Binding-site contacts:
Ligand atom N2 contacts residue ASN282 of chain 1.B at 3.0 Å (h-bond).
Ligand atom O5 contacts residue ASN282 of chain 1.B at 2.4 Å (h-bond).
Ligand atom C5 contacts residue ASN282 of chain 1.B at 3.7 Å.
Ligand atom C8 contacts residue GLU281 of chain 1.B at 3.7 Å.
Ligand atom C2 contacts residue GLU281 of chain 1.B at 4.3 Å.
Ligand atom C2 contacts residue ASN282 of chain 1.B at 2.5 Å.
Ligand atom C3 contacts residue ASN282 of chain 1.B at 3.8 Å.
Ligand atom C8 contacts residue ASN282 of chain 1.B at 3.7 Å.
Ligand atom O7 contacts residue ASN282 of chain 1.B at 3.1 Å (h-bond).
Ligand atom N2 contacts residue GLU281 of chain 1.B at 3.3 Å.
Ligand atom C4 contacts residue ASN282 of chain 1.B at 4.2 Å.
Ligand atom C1 contacts residue ASN282 of chain 1.B at 1.4 Å.
Ligand atom C7 contacts residue GLU281 of chain 1.B at 4.0 Å.
Ligand atom C7 contacts residue ASN282 of chain 1.B at 3.1 Å.

A protein and the small-molecule ligand that binds it are described below.
Small molecule (SMILES): CC(=O)N[C@@H]1[C@@H](O)[C@H](O)[C@@H](CO)O[C@H]1O

Sequence of chain 1.B:
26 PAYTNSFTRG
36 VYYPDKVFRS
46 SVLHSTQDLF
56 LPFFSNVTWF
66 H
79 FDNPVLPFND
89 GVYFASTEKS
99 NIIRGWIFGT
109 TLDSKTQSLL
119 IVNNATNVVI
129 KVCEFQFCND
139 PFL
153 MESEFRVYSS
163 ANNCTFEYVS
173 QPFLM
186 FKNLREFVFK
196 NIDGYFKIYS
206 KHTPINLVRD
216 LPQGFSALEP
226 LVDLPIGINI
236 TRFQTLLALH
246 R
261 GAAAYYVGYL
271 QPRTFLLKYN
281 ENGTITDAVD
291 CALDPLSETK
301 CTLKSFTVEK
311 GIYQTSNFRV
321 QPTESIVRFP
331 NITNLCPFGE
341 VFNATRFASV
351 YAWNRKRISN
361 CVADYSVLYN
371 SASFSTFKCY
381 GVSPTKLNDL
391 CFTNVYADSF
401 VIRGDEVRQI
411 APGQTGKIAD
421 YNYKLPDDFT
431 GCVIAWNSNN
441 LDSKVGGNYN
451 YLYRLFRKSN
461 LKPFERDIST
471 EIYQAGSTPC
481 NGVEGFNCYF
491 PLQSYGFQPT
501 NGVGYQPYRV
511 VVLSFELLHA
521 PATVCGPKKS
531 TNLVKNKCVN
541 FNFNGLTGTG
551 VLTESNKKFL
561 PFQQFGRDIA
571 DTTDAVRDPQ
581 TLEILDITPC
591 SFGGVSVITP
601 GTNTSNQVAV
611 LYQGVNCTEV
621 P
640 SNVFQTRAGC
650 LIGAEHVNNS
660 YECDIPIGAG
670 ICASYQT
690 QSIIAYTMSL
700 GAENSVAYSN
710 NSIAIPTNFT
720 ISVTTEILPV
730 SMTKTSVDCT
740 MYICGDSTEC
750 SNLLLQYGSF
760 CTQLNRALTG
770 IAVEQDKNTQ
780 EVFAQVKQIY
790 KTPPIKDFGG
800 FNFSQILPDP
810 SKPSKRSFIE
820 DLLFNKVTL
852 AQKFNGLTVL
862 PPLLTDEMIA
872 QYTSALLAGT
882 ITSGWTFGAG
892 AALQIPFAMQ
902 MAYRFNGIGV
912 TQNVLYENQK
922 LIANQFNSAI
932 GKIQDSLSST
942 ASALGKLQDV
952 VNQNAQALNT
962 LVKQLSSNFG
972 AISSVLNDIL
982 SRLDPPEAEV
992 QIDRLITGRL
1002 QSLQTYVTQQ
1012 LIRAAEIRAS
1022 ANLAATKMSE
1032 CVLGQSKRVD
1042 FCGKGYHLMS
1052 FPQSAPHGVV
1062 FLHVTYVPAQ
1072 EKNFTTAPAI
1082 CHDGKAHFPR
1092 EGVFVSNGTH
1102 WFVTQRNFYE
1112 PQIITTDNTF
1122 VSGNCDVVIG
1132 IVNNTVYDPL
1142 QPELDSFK